The protein below binds the small molecule below.
Small molecule (SMILES): CC(=O)N[C@@H]1[C@@H](O)[C@H](O)[C@@H](CO)O[C@H]1O

Sequence of chain 32.H:
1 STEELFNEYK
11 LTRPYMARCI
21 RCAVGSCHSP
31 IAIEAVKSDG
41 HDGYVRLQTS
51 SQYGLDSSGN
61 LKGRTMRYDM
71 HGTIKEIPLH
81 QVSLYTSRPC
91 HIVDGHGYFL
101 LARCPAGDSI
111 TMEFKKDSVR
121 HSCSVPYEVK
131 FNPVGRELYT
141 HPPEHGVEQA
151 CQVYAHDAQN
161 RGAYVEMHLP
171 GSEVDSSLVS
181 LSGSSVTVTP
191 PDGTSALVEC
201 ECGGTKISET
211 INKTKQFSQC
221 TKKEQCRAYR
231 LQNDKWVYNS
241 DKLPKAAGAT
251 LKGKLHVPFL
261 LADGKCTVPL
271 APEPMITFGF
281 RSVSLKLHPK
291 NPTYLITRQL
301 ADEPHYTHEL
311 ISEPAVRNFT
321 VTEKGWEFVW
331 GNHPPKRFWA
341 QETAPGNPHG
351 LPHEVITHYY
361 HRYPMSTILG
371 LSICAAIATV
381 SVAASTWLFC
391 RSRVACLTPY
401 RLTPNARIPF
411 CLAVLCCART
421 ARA

Binding-site contacts:
Ligand atom C2 contacts residue ASN212 of chain 32.H at 2.5 Å.
Ligand atom C5 contacts residue ASN212 of chain 32.H at 3.7 Å.
Ligand atom C1 contacts residue ASN212 of chain 32.H at 1.4 Å.
Ligand atom C3 contacts residue ASN212 of chain 32.H at 3.8 Å.
Ligand atom C1 contacts residue ILE211 of chain 32.H at 4.3 Å (hydrophobic).
Ligand atom O5 contacts residue ASN212 of chain 32.H at 2.4 Å (h-bond).
Ligand atom O6 contacts residue ASN212 of chain 32.H at 4.3 Å.
Ligand atom C4 contacts residue ASN212 of chain 32.H at 4.2 Å.
Ligand atom N2 contacts residue ASN212 of chain 32.H at 2.9 Å (h-bond).
Ligand atom N2 contacts residue ILE211 of chain 32.H at 4.5 Å.
Ligand atom C7 contacts residue ASN212 of chain 32.H at 4.0 Å.